Sequence of chain 1.L:
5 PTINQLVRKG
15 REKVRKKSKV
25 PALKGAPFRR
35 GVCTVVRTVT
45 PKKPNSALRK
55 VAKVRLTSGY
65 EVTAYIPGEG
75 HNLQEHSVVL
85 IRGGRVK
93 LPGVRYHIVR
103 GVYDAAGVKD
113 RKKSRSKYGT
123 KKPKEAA

Binding-site contacts:
Ligand atom C42 contacts residue PRO48 of chain 1.L at 4.4 Å (hydrophobic).
Ligand atom C61 contacts residue LYS46 of chain 1.L at 3.5 Å.
Ligand atom O32 contacts residue LYS91 of chain 1.L at 4.2 Å.
Ligand atom O33 contacts residue MG1 of chain 1.WB at 3.6 Å.
Ligand atom C32 contacts residue LYS91 of chain 1.L at 4.3 Å.
Ligand atom OG2 contacts residue LYS91 of chain 1.L at 2.3 Å (salt-bridge).
Ligand atom CH2 contacts residue PRO48 of chain 1.L at 4.4 Å (hydrophobic).
Ligand atom O61 contacts residue LYS46 of chain 1.L at 2.7 Å.
Ligand atom O51 contacts residue LYS46 of chain 1.L at 2.9 Å.
Ligand atom C51 contacts residue LYS46 of chain 1.L at 3.8 Å.
Ligand atom CG2 contacts residue LYS91 of chain 1.L at 3.1 Å.

This small molecule binds to this protein.
Small molecule (SMILES): [H]/N=C(/N)N[C@H]1[C@H](O)[C@@H](O)[C@H](O[C@@H]2O[C@@H](C)[C@](O)(C=O)[C@H]2O[C@@H]2O[C@@H](CO)[C@H](O)[C@@H](O)[C@@H]2NC)[C@@H](N/C(N)=N\[H])[C@@H]1O